Sequence of chain 1.B:
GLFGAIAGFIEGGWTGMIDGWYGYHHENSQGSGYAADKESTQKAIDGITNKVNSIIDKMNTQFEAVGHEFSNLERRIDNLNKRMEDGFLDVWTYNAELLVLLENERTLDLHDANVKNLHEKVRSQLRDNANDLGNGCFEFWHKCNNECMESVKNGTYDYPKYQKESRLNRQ

Binding-site contacts:
Ligand atom C5 contacts residue ASN290 of chain 1.A at 3.7 Å.
Ligand atom O3 contacts residue VAL30 of chain 1.A at 3.7 Å.
Ligand atom C8 contacts residue LEU32 of chain 1.A at 4.0 Å (hydrophobic).
Ligand atom C1 contacts residue ASN290 of chain 1.A at 1.5 Å.
Ligand atom C7 contacts residue VAL30 of chain 1.A at 4.2 Å (hydrophobic).
Ligand atom N2 contacts residue VAL30 of chain 1.A at 4.4 Å.
Ligand atom C4 contacts residue ASN290 of chain 1.A at 4.3 Å.
Ligand atom O7 contacts residue ASN290 of chain 1.A at 3.9 Å.
Ligand atom C3 contacts residue ASN290 of chain 1.A at 3.8 Å.
Ligand atom C8 contacts residue ASN290 of chain 1.A at 3.9 Å.
Ligand atom O7 contacts residue ILE56 of chain 1.B at 4.4 Å.
Ligand atom C2 contacts residue ASN290 of chain 1.A at 2.5 Å.
Ligand atom C8 contacts residue GLU31 of chain 1.A at 4.2 Å.
Ligand atom C8 contacts residue ILE56 of chain 1.B at 4.3 Å (hydrophobic).
Ligand atom C8 contacts residue LYS291 of chain 1.A at 4.0 Å.
Ligand atom O5 contacts residue ASN290 of chain 1.A at 2.4 Å (h-bond).
Ligand atom N2 contacts residue ASN290 of chain 1.A at 2.9 Å (h-bond).
Ligand atom C8 contacts residue VAL30 of chain 1.A at 4.1 Å (hydrophobic).
Ligand atom C7 contacts residue ASN290 of chain 1.A at 3.6 Å.

Sequence of chain 1.A:
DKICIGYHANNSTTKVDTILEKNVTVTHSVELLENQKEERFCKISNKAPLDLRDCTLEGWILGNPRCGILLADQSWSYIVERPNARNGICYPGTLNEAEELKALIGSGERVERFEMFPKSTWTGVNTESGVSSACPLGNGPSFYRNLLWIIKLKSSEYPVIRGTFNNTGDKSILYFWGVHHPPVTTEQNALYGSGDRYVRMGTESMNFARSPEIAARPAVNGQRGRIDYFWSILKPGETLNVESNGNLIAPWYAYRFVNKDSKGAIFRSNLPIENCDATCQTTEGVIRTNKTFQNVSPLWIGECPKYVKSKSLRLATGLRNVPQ

This small molecule binds to this protein.
Small molecule (SMILES): CC(=O)N[C@H]1[C@H](O[C@H]2[C@H](O)[C@@H](NC(C)=O)CO[C@@H]2CO)O[C@H](CO)[C@@H](O)[C@@H]1O